Sequence of chain 1.A:
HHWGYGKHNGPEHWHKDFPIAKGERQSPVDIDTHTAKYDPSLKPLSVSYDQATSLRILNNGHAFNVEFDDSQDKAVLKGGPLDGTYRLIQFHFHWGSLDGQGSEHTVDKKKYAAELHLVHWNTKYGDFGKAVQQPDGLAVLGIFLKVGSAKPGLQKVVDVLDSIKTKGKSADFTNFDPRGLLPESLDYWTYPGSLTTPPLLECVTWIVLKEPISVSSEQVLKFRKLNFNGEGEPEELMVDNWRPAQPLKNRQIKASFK

Binding-site contacts:
Ligand atom C07 contacts residue PRO201 of chain 1.A at 3.9 Å (hydrophobic).
Ligand atom O19 contacts residue ZN1 of chain 1.B at 2.8 Å.
Ligand atom O19 contacts residue THR198 of chain 1.A at 3.8 Å.
Ligand atom O18 contacts residue THR198 of chain 1.A at 3.3 Å (h-bond).
Ligand atom C21 contacts residue PRO201 of chain 1.A at 3.8 Å (hydrophobic).
Ligand atom C16 contacts residue THR198 of chain 1.A at 3.6 Å.
Ligand atom O18 contacts residue HIS96 of chain 1.A at 3.7 Å.
Ligand atom O18 contacts residue ZN1 of chain 1.B at 1.9 Å.
Ligand atom O01 contacts residue GLN135 of chain 1.A at 3.4 Å (h-bond).
Ligand atom C14 contacts residue HIS94 of chain 1.A at 3.9 Å.
Ligand atom O03 contacts residue LEU203 of chain 1.A at 3.9 Å.
Ligand atom O18 contacts residue HIS94 of chain 1.A at 3.0 Å (h-bond).
Ligand atom O01 contacts residue GLY131 of chain 1.A at 2.7 Å (h-bond).
Ligand atom O03 contacts residue VAL134 of chain 1.A at 3.9 Å.
Ligand atom O19 contacts residue HIS94 of chain 1.A at 3.2 Å (h-bond).
Ligand atom C17 contacts residue THR198 of chain 1.A at 3.4 Å.
Ligand atom C12 contacts residue GLN92 of chain 1.A at 3.9 Å.
Ligand atom O03 contacts residue GLN135 of chain 1.A at 4.0 Å.
Ligand atom O19 contacts residue HIS96 of chain 1.A at 3.4 Å.
Ligand atom C08 contacts residue PRO201 of chain 1.A at 3.8 Å (hydrophobic).
Ligand atom C17 contacts residue ZN1 of chain 1.B at 2.7 Å.
Ligand atom C13 contacts residue GLN92 of chain 1.A at 3.6 Å.
Ligand atom O18 contacts residue HIS119 of chain 1.A at 3.2 Å (h-bond).
Ligand atom C15 contacts residue LEU197 of chain 1.A at 3.9 Å (hydrophobic).
Ligand atom C02 contacts residue VAL134 of chain 1.A at 3.4 Å (hydrophobic).
Ligand atom C12 contacts residue PHE130 of chain 1.A at 3.9 Å (hydrophobic).
Ligand atom C15 contacts residue THR199 of chain 1.A at 3.8 Å.
Ligand atom O01 contacts residue VAL134 of chain 1.A at 3.5 Å.
Ligand atom C06 contacts residue PRO201 of chain 1.A at 3.9 Å (hydrophobic).
Ligand atom C16 contacts residue THR199 of chain 1.A at 3.4 Å.
Ligand atom C20 contacts residue THR199 of chain 1.A at 3.4 Å.
Ligand atom C05 contacts residue VAL134 of chain 1.A at 3.3 Å (hydrophobic).
Ligand atom O19 contacts residue THR199 of chain 1.A at 3.3 Å.
Ligand atom C05 contacts residue LEU203 of chain 1.A at 3.7 Å (hydrophobic).
Ligand atom C17 contacts residue HIS94 of chain 1.A at 3.4 Å.
Ligand atom C02 contacts residue GLY131 of chain 1.A at 3.8 Å.
Ligand atom C16 contacts residue LEU197 of chain 1.A at 4.0 Å (hydrophobic).
Ligand atom C17 contacts residue HIS96 of chain 1.A at 4.0 Å.
Ligand atom O09 contacts residue LEU197 of chain 1.A at 3.6 Å.
Ligand atom C04 contacts residue VAL134 of chain 1.A at 3.7 Å (hydrophobic).

A protein and the small-molecule ligand that binds it are described below.
Small molecule (SMILES): O=C(O)/C=C/c1cccc(OCc2cccc(CC(=O)O)c2)c1